A protein and the small-molecule ligand that binds it are described below.
Small molecule (SMILES): CC(=O)N[C@@H]1[C@@H](O)[C@H](O)[C@@H](CO)O[C@H]1O

Binding-site contacts:
Ligand atom O5 contacts residue ASN271 of chain 1.A at 2.4 Å (h-bond).
Ligand atom C5 contacts residue ASN271 of chain 1.A at 3.7 Å.
Ligand atom C4 contacts residue ASN271 of chain 1.A at 4.2 Å.
Ligand atom C5 contacts residue LEU292 of chain 1.A at 4.1 Å (hydrophobic).
Ligand atom O7 contacts residue VAL410 of chain 1.A at 4.5 Å.
Ligand atom N2 contacts residue ASN271 of chain 1.A at 2.8 Å (h-bond).
Ligand atom C8 contacts residue VAL410 of chain 1.A at 3.5 Å (hydrophobic).
Ligand atom C1 contacts residue LEU292 of chain 1.A at 3.8 Å (hydrophobic).
Ligand atom C8 contacts residue ASN271 of chain 1.A at 4.1 Å.
Ligand atom C7 contacts residue VAL410 of chain 1.A at 4.2 Å (hydrophobic).
Ligand atom C1 contacts residue ASN271 of chain 1.A at 1.4 Å.
Ligand atom C6 contacts residue LEU292 of chain 1.A at 4.4 Å (hydrophobic).
Ligand atom C8 contacts residue GLY409 of chain 1.A at 4.4 Å.
Ligand atom C2 contacts residue ASN271 of chain 1.A at 2.4 Å.
Ligand atom C7 contacts residue ASN271 of chain 1.A at 3.2 Å.
Ligand atom O7 contacts residue ASN271 of chain 1.A at 3.2 Å (h-bond).
Ligand atom C3 contacts residue ASN271 of chain 1.A at 3.7 Å.
Ligand atom O5 contacts residue LEU292 of chain 1.A at 3.3 Å.

Sequence of chain 1.A:
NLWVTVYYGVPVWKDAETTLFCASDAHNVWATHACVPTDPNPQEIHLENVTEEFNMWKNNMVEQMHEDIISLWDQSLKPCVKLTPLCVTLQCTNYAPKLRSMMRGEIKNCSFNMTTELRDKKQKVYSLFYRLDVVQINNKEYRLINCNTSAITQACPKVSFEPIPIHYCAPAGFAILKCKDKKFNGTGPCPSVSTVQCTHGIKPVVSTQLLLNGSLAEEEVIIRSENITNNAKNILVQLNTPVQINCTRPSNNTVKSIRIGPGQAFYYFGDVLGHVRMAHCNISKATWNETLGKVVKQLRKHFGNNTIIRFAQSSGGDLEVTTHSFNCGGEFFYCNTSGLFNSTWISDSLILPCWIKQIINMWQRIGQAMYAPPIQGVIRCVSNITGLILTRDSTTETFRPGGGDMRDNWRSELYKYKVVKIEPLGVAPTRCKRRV